Binding-site contacts:
Ligand atom N2 contacts residue ASN253 of chain 1.C at 2.9 Å (h-bond).
Ligand atom C8 contacts residue THR240 of chain 1.C at 3.8 Å.
Ligand atom C8 contacts residue THR239 of chain 1.C at 3.6 Å.
Ligand atom O5 contacts residue ASN253 of chain 1.C at 2.3 Å (h-bond).
Ligand atom C8 contacts residue LEU236 of chain 1.C at 3.9 Å (hydrophobic).
Ligand atom C3 contacts residue ASN253 of chain 1.C at 3.8 Å.
Ligand atom C5 contacts residue ASN253 of chain 1.C at 3.6 Å.
Ligand atom C2 contacts residue ASN253 of chain 1.C at 2.5 Å.
Ligand atom C4 contacts residue ASN253 of chain 1.C at 4.2 Å.
Ligand atom C5 contacts residue SER255 of chain 1.C at 4.2 Å.
Ligand atom C1 contacts residue ASN253 of chain 1.C at 1.4 Å.
Ligand atom C1 contacts residue SER255 of chain 1.C at 4.0 Å.
Ligand atom O5 contacts residue SER255 of chain 1.C at 4.2 Å.
Ligand atom O6 contacts residue ASN253 of chain 1.C at 4.4 Å.
Ligand atom C7 contacts residue ASN253 of chain 1.C at 3.5 Å.
Ligand atom O7 contacts residue ASN253 of chain 1.C at 3.7 Å.

This small molecule binds to this protein.
Small molecule (SMILES): CC(=O)N[C@@H]1[C@@H](O)[C@H](O)[C@@H](CO)O[C@H]1O

Sequence of chain 1.C:
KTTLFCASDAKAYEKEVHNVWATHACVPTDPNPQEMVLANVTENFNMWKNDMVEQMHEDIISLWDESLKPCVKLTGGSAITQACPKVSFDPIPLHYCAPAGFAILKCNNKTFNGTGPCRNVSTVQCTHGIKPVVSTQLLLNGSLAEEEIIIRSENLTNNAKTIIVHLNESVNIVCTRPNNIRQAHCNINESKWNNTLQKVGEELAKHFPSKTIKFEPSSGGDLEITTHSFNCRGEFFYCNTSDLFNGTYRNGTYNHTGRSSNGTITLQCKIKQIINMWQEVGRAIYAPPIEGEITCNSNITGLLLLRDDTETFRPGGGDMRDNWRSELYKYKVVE